Sequence of chain 2.A:
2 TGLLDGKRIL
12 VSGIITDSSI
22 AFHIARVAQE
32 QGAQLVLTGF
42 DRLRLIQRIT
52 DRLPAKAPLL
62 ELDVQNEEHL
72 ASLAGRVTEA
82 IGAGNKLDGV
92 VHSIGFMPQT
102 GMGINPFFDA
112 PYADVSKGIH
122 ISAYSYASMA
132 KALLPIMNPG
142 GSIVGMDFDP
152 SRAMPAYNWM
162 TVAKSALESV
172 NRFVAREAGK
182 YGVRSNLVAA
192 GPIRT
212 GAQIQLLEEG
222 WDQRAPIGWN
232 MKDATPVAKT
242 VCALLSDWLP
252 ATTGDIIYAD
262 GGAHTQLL

The small molecule below binds the protein below.
Small molecule (SMILES): Oc1cc(Cl)ccc1Oc1ccc(Cl)cc1Cl

Binding-site contacts:
Ligand atom C6 contacts residue TYR158 of chain 2.A at 3.2 Å (hydrophobic).
Ligand atom C4 contacts residue NAD1 of chain 2.H at 3.2 Å.
Ligand atom C10 contacts residue GLY96 of chain 2.A at 3.2 Å.
Ligand atom C9 contacts residue GLY96 of chain 2.A at 3.6 Å.
Ligand atom O7 contacts residue MET161 of chain 2.A at 4.4 Å.
Ligand atom CL15 contacts residue MET98 of chain 2.A at 3.0 Å.
Ligand atom C13 contacts residue MET161 of chain 2.A at 3.5 Å (hydrophobic).
Ligand atom CL14 contacts residue PRO193 of chain 2.A at 3.9 Å.
Ligand atom C8 contacts residue NAD1 of chain 2.H at 3.8 Å.
Ligand atom C10 contacts residue MET161 of chain 2.A at 4.1 Å (hydrophobic).
Ligand atom C3 contacts residue NAD1 of chain 2.H at 3.2 Å.
Ligand atom C2 contacts residue NAD1 of chain 2.H at 3.2 Å.
Ligand atom CL14 contacts residue PHE149 of chain 2.A at 3.6 Å.
Ligand atom CL16 contacts residue NAD1 of chain 2.H at 2.8 Å.
Ligand atom C6 contacts residue NAD1 of chain 2.H at 3.6 Å.
Ligand atom O17 contacts residue TYR158 of chain 2.A at 2.3 Å (h-bond).
Ligand atom O17 contacts residue LYS165 of chain 2.A at 3.8 Å.
Ligand atom C9 contacts residue NAD1 of chain 2.H at 4.3 Å.
Ligand atom C2 contacts residue TYR158 of chain 2.A at 4.2 Å (hydrophobic).
Ligand atom O7 contacts residue NAD1 of chain 2.H at 3.1 Å (h-bond).
Ligand atom C5 contacts residue NAD1 of chain 2.H at 3.7 Å.
Ligand atom C10 contacts residue PHE97 of chain 2.A at 3.9 Å (hydrophobic).
Ligand atom C11 contacts residue PHE97 of chain 2.A at 3.8 Å (hydrophobic).
Ligand atom C9 contacts residue MET161 of chain 2.A at 4.0 Å (hydrophobic).
Ligand atom C11 contacts residue GLY96 of chain 2.A at 4.2 Å.
Ligand atom C11 contacts residue MET98 of chain 2.A at 3.8 Å (hydrophobic).
Ligand atom O17 contacts residue PHE149 of chain 2.A at 4.0 Å.
Ligand atom CL16 contacts residue GLY96 of chain 2.A at 3.5 Å.
Ligand atom CL14 contacts residue NAD1 of chain 2.H at 3.5 Å.
Ligand atom C8 contacts residue MET161 of chain 2.A at 3.8 Å (hydrophobic).
Ligand atom O17 contacts residue NAD1 of chain 2.H at 2.7 Å (h-bond).
Ligand atom C12 contacts residue MET103 of chain 2.A at 3.4 Å (hydrophobic).
Ligand atom C1 contacts residue TYR158 of chain 2.A at 3.5 Å (hydrophobic).
Ligand atom CL15 contacts residue PHE97 of chain 2.A at 3.5 Å.
Ligand atom C1 contacts residue NAD1 of chain 2.H at 3.7 Å.
Ligand atom C12 contacts residue MET98 of chain 2.A at 4.3 Å (hydrophobic).
Ligand atom C12 contacts residue MET161 of chain 2.A at 3.6 Å (hydrophobic).
Ligand atom C11 contacts residue MET161 of chain 2.A at 3.9 Å (hydrophobic).
Ligand atom C13 contacts residue MET103 of chain 2.A at 3.8 Å (hydrophobic).
Ligand atom C1 contacts residue PHE149 of chain 2.A at 3.9 Å (hydrophobic).